Sequence of chain 1.A:
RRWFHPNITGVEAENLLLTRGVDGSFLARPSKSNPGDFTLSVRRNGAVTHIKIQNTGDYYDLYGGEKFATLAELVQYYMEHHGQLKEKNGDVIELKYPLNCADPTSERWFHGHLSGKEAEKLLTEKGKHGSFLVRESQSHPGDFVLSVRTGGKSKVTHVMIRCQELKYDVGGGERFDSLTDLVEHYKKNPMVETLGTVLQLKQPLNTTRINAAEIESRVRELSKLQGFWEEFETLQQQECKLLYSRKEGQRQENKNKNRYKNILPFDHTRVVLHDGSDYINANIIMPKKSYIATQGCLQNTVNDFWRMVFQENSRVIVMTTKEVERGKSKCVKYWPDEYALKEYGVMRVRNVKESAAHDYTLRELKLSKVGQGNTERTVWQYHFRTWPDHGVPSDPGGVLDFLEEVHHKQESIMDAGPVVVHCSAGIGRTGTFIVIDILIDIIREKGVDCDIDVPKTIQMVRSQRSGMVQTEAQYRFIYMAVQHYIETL

The small molecule below binds the protein below.
Small molecule (SMILES): Cc1nc(N2CCC(C)(N)CC2)c(CO)nc1-c1cccc(Cl)c1Cl

Binding-site contacts:
Ligand atom C08 contacts residue PRO497 of chain 1.A at 3.7 Å (hydrophobic).
Ligand atom O25 contacts residue THR225 of chain 1.A at 3.7 Å.
Ligand atom C10 contacts residue PRO497 of chain 1.A at 3.5 Å (hydrophobic).
Ligand atom C03 contacts residue THR225 of chain 1.A at 3.5 Å.
Ligand atom C17 contacts residue ARG117 of chain 1.A at 3.4 Å.
Ligand atom N02 contacts residue THR225 of chain 1.A at 3.4 Å.
Ligand atom CL16 contacts residue GLN501 of chain 1.A at 3.3 Å.
Ligand atom C19 contacts residue PHE119 of chain 1.A at 3.7 Å (hydrophobic).
Ligand atom C18 contacts residue PHE119 of chain 1.A at 3.0 Å (hydrophobic).
Ligand atom O25 contacts residue THR224 of chain 1.A at 2.6 Å (h-bond).
Ligand atom C10 contacts residue THR225 of chain 1.A at 3.4 Å.
Ligand atom O25 contacts residue LEU222 of chain 1.A at 3.0 Å (h-bond).
Ligand atom CL16 contacts residue GLN263 of chain 1.A at 3.6 Å.
Ligand atom C09 contacts residue PRO497 of chain 1.A at 3.8 Å (hydrophobic).
Ligand atom O25 contacts residue ASN223 of chain 1.A at 3.2 Å.
Ligand atom C01 contacts residue THR225 of chain 1.A at 3.5 Å.
Ligand atom N23 contacts residue PHE119 of chain 1.A at 3.7 Å.
Ligand atom N05 contacts residue THR225 of chain 1.A at 3.7 Å.
Ligand atom C14 contacts residue ARG117 of chain 1.A at 3.7 Å.
Ligand atom C18 contacts residue GLU116 of chain 1.A at 3.8 Å.
Ligand atom C06 contacts residue THR225 of chain 1.A at 3.6 Å.
Ligand atom C12 contacts residue PRO497 of chain 1.A at 3.7 Å (hydrophobic).
Ligand atom CL15 contacts residue GLN263 of chain 1.A at 3.4 Å.
Ligand atom CL15 contacts residue THR259 of chain 1.A at 3.8 Å.
Ligand atom C08 contacts residue GLU256 of chain 1.A at 3.3 Å.
Ligand atom C24 contacts residue LEU222 of chain 1.A at 3.4 Å (hydrophobic).
Ligand atom C22 contacts residue PHE119 of chain 1.A at 3.8 Å (hydrophobic).
Ligand atom CL15 contacts residue ARG117 of chain 1.A at 3.5 Å.
Ligand atom C11 contacts residue ARG117 of chain 1.A at 3.8 Å.
Ligand atom C12 contacts residue ARG117 of chain 1.A at 3.5 Å.
Ligand atom C12 contacts residue LYS498 of chain 1.A at 3.6 Å.
Ligand atom C11 contacts residue LYS498 of chain 1.A at 3.3 Å.
Ligand atom C24 contacts residue ARG117 of chain 1.A at 3.7 Å.
Ligand atom C04 contacts residue THR225 of chain 1.A at 3.6 Å.
Ligand atom C08 contacts residue LEU260 of chain 1.A at 3.6 Å (hydrophobic).
Ligand atom C17 contacts residue PHE119 of chain 1.A at 3.8 Å (hydrophobic).
Ligand atom C24 contacts residue THR224 of chain 1.A at 3.2 Å.
Ligand atom N05 contacts residue THR259 of chain 1.A at 3.5 Å.
Ligand atom C13 contacts residue ARG117 of chain 1.A at 3.5 Å.
Ligand atom C11 contacts residue PRO497 of chain 1.A at 3.6 Å (hydrophobic).